A small-molecule ligand and the protein it binds are described below.
Small molecule (SMILES): CCOc1ncc2c(n1)CCN(C(=O)c1cc(C(C)C)c(O)cc1O)C2

Sequence of chain 1.B:
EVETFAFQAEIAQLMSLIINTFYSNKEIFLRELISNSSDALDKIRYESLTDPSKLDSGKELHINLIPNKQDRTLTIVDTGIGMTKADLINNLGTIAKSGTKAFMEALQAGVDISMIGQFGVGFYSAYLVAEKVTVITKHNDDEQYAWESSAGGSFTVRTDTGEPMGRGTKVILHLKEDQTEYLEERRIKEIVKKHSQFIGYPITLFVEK

Binding-site contacts:
Ligand atom C01 contacts residue TYR46 of chain 1.B at 3.7 Å (hydrophobic).
Ligand atom C20 contacts residue ASN36 of chain 1.D at 3.8 Å.
Ligand atom C18 contacts residue ASN36 of chain 1.D at 3.5 Å.
Ligand atom C23 contacts residue ALA40 of chain 1.D at 3.8 Å (hydrophobic).
Ligand atom C14 contacts residue ASN36 of chain 1.D at 4.0 Å.
Ligand atom C10 contacts residue ALA40 of chain 1.D at 3.9 Å (hydrophobic).
Ligand atom C04 contacts residue LEU92 of chain 1.D at 3.5 Å (hydrophobic).
Ligand atom C08 contacts residue GLY82 of chain 1.D at 3.6 Å.
Ligand atom O19 contacts residue VAL171 of chain 1.D at 3.5 Å.
Ligand atom O11 contacts residue GLY82 of chain 1.D at 3.5 Å.
Ligand atom O11 contacts residue THR169 of chain 1.D at 2.7 Å (h-bond).
Ligand atom C15 contacts residue ASN36 of chain 1.D at 3.9 Å.
Ligand atom C20 contacts residue THR169 of chain 1.D at 3.9 Å.
Ligand atom O22 contacts residue ALA40 of chain 1.D at 3.1 Å.
Ligand atom C08 contacts residue ILE81 of chain 1.D at 3.6 Å (hydrophobic).
Ligand atom C15 contacts residue PHE123 of chain 1.D at 3.6 Å (hydrophobic).
Ligand atom O22 contacts residue ASP78 of chain 1.D at 2.6 Å (salt-bridge).
Ligand atom C02 contacts residue TYR46 of chain 1.B at 3.4 Å (hydrophobic).
Ligand atom O19 contacts residue ASN36 of chain 1.D at 3.6 Å.
Ligand atom C16 contacts residue PHE123 of chain 1.D at 3.4 Å (hydrophobic).
Ligand atom C12 contacts residue THR169 of chain 1.D at 3.8 Å.
Ligand atom C10 contacts residue THR169 of chain 1.D at 3.6 Å.
Ligand atom C20 contacts residue ASP78 of chain 1.D at 3.5 Å.
Ligand atom N26 contacts residue LEU92 of chain 1.D at 3.7 Å.
Ligand atom O03 contacts residue LEU92 of chain 1.D at 3.4 Å.
Ligand atom N05 contacts residue LYS43 of chain 1.D at 3.6 Å.
Ligand atom C21 contacts residue THR169 of chain 1.D at 3.7 Å.
Ligand atom O19 contacts residue LEU33 of chain 1.D at 3.8 Å.
Ligand atom O11 contacts residue MET83 of chain 1.D at 3.3 Å.
Ligand atom C06 contacts residue ILE81 of chain 1.D at 4.0 Å (hydrophobic).
Ligand atom C10 contacts residue MET83 of chain 1.D at 3.8 Å (hydrophobic).
Ligand atom C17 contacts residue PHE123 of chain 1.D at 3.8 Å (hydrophobic).
Ligand atom C02 contacts residue LEU92 of chain 1.D at 3.7 Å (hydrophobic).
Ligand atom C13 contacts residue MET83 of chain 1.D at 3.7 Å (hydrophobic).
Ligand atom C08 contacts residue ALA40 of chain 1.D at 3.9 Å (hydrophobic).
Ligand atom O22 contacts residue THR169 of chain 1.D at 3.6 Å.
Ligand atom C04 contacts residue LYS43 of chain 1.D at 3.6 Å.
Ligand atom C21 contacts residue ASP78 of chain 1.D at 3.5 Å.
Ligand atom C06 contacts residue LYS43 of chain 1.D at 3.7 Å.
Ligand atom N09 contacts residue ALA40 of chain 1.D at 3.6 Å.

Sequence of chain 1.D:
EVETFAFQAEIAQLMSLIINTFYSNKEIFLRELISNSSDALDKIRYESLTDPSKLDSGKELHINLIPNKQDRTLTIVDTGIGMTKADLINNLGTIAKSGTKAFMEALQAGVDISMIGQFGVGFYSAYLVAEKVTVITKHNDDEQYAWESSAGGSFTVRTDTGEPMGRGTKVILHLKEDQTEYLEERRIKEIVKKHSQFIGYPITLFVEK